This protein binds this small molecule.
Small molecule (SMILES): CC(=O)N[C@H]1[C@H](O[C@H]2[C@H](O)[C@@H](NC(C)=O)CO[C@@H]2CO[C@@H]2O[C@@H](C)[C@@H](O)[C@@H](O)[C@@H]2O)O[C@H](CO)[C@@H](O)[C@@H]1O

Binding-site contacts:
Ligand atom C4 contacts residue TYR121 of chain 1.B at 4.2 Å (hydrophobic).
Ligand atom O5 contacts residue TYR121 of chain 1.B at 4.5 Å.
Ligand atom C5 contacts residue TYR121 of chain 1.B at 4.2 Å (hydrophobic).
Ligand atom O5 contacts residue TYR121 of chain 1.B at 3.4 Å.
Ligand atom C1 contacts residue ASN107 of chain 1.B at 1.4 Å.
Ligand atom C4 contacts residue ASN107 of chain 1.B at 4.2 Å.
Ligand atom O7 contacts residue ASN107 of chain 1.B at 3.7 Å.
Ligand atom C6 contacts residue TYR121 of chain 1.B at 3.9 Å (hydrophobic).
Ligand atom O7 contacts residue SER104 of chain 1.B at 3.2 Å.
Ligand atom C1 contacts residue TYR121 of chain 1.B at 4.2 Å (hydrophobic).
Ligand atom O6 contacts residue TYR121 of chain 1.B at 3.3 Å.
Ligand atom C7 contacts residue GLY105 of chain 1.B at 4.5 Å.
Ligand atom C5 contacts residue ASN107 of chain 1.B at 3.5 Å.
Ligand atom C8 contacts residue GLY105 of chain 1.B at 3.6 Å.
Ligand atom C8 contacts residue SER104 of chain 1.B at 3.3 Å.
Ligand atom N2 contacts residue SER104 of chain 1.B at 3.7 Å.
Ligand atom O5 contacts residue ASN107 of chain 1.B at 2.3 Å (h-bond).
Ligand atom C5 contacts residue TYR121 of chain 1.B at 4.0 Å (hydrophobic).
Ligand atom C7 contacts residue ASN107 of chain 1.B at 3.5 Å.
Ligand atom C2 contacts residue ASN107 of chain 1.B at 2.5 Å.
Ligand atom C3 contacts residue TYR121 of chain 1.B at 4.0 Å (hydrophobic).
Ligand atom C3 contacts residue ASN107 of chain 1.B at 3.8 Å.
Ligand atom N2 contacts residue ASN107 of chain 1.B at 3.0 Å (h-bond).
Ligand atom C1 contacts residue TYR121 of chain 1.B at 4.4 Å (hydrophobic).
Ligand atom C1 contacts residue SER104 of chain 1.B at 4.3 Å.
Ligand atom C7 contacts residue SER104 of chain 1.B at 3.4 Å.

Sequence of chain 1.B:
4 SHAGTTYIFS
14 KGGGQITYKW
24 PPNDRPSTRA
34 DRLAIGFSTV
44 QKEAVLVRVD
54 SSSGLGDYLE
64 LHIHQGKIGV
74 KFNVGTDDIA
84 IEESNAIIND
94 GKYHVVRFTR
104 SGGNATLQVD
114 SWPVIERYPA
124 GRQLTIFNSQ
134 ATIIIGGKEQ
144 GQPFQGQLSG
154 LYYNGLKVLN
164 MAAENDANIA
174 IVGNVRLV